Sequence of chain 1.U:
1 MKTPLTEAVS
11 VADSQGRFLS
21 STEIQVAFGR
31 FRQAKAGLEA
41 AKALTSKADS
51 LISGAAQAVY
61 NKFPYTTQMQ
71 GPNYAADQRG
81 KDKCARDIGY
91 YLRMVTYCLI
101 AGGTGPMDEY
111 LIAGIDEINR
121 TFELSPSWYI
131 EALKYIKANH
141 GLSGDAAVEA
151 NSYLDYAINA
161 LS

Sequence of chain 1.O:
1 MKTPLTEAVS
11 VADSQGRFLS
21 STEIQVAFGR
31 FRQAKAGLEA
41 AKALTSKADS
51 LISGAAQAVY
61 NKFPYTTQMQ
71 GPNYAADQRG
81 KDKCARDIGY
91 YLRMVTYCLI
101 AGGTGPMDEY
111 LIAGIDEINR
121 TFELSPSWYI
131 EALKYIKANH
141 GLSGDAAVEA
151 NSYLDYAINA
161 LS

Sequence of chain 1.P:
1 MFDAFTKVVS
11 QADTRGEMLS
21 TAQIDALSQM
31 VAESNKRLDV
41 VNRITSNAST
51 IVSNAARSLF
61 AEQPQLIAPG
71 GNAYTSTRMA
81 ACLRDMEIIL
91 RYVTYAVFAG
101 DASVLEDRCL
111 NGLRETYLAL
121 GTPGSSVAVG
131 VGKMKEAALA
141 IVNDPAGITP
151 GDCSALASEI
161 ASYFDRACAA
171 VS

This protein binds this small molecule.
Small molecule (SMILES): C=CC1=C(C)/C(=C/c2[nH]c(/C=C3\N=C(/C=C4\NC(=O)C(C)=C4C=C)C(C)=C3CCC(=O)O)c(CCC(=O)O)c2C)NC1=O

Binding-site contacts:
Ligand atom C4C contacts residue CYS153 of chain 1.P at 3.4 Å (hydrophobic).
Ligand atom CHD contacts residue ASP39 of chain 1.P at 3.4 Å.
Ligand atom NA contacts residue ASP39 of chain 1.P at 2.8 Å (salt-bridge).
Ligand atom ND contacts residue ASP39 of chain 1.P at 2.6 Å (salt-bridge).
Ligand atom C4B contacts residue PHE28 of chain 1.O at 3.5 Å (hydrophobic).
Ligand atom CMD contacts residue GLY151 of chain 1.P at 3.3 Å.
Ligand atom CBC contacts residue CYS153 of chain 1.P at 2.8 Å (hydrophobic).
Ligand atom OB contacts residue PHE28 of chain 1.O at 3.3 Å.
Ligand atom CAD contacts residue THR149 of chain 1.P at 3.6 Å.
Ligand atom C1C contacts residue GLY151 of chain 1.P at 3.5 Å.
Ligand atom CGA contacts residue THR149 of chain 1.P at 3.4 Å.
Ligand atom CMD contacts residue THR149 of chain 1.P at 2.9 Å.
Ligand atom NB contacts residue PHE28 of chain 1.O at 3.4 Å.
Ligand atom CHB contacts residue ASP39 of chain 1.P at 3.1 Å.
Ligand atom NC contacts residue THR149 of chain 1.P at 3.5 Å (h-bond).
Ligand atom OB contacts residue GLN33 of chain 1.U at 2.7 Å (h-bond).
Ligand atom O1A contacts residue THR149 of chain 1.P at 2.8 Å (h-bond).
Ligand atom OC contacts residue CYS153 of chain 1.P at 3.3 Å (h-bond).
Ligand atom C2B contacts residue VAL148 of chain 1.U at 3.5 Å (hydrophobic).
Ligand atom C1C contacts residue CYS153 of chain 1.P at 2.9 Å (hydrophobic).
Ligand atom O2A contacts residue THR149 of chain 1.P at 3.2 Å (h-bond).
Ligand atom C2D contacts residue THR149 of chain 1.P at 3.0 Å.
Ligand atom CMB contacts residue VAL148 of chain 1.U at 3.0 Å (hydrophobic).
Ligand atom C4D contacts residue ASP39 of chain 1.P at 3.6 Å.
Ligand atom CBC contacts residue LYS36 of chain 1.P at 3.4 Å.
Ligand atom NC contacts residue CYS153 of chain 1.P at 3.2 Å (h-bond).
Ligand atom CAC contacts residue VAL142 of chain 1.P at 3.5 Å (hydrophobic).
Ligand atom CMA contacts residue ASP145 of chain 1.U at 3.0 Å.
Ligand atom CMB contacts residue ASN42 of chain 1.P at 3.5 Å.
Ligand atom C2A contacts residue ASN35 of chain 1.P at 3.6 Å.
Ligand atom C2C contacts residue CYS153 of chain 1.P at 3.0 Å (hydrophobic).
Ligand atom C1D contacts residue THR149 of chain 1.P at 3.5 Å.
Ligand atom CHD contacts residue ILE148 of chain 1.P at 3.2 Å (hydrophobic).
Ligand atom CAC contacts residue CYS153 of chain 1.P at 2.4 Å (hydrophobic).
Ligand atom C1D contacts residue ASP39 of chain 1.P at 3.4 Å.
Ligand atom CAA contacts residue ASN35 of chain 1.P at 3.2 Å.
Ligand atom NB contacts residue ASP145 of chain 1.U at 3.0 Å (salt-bridge).
Ligand atom C3C contacts residue CYS153 of chain 1.P at 3.1 Å (hydrophobic).
Ligand atom CMB contacts residue ASP39 of chain 1.P at 3.3 Å.
Ligand atom OC contacts residue GLY151 of chain 1.P at 2.4 Å (h-bond).